Binding-site contacts:
Ligand atom CAV contacts residue SER129 of chain 1.B at 4.0 Å.
Ligand atom SAR contacts residue MET307 of chain 1.B at 4.0 Å.
Ligand atom CAI contacts residue HIS289 of chain 1.B at 3.5 Å.
Ligand atom CAU contacts residue HIS289 of chain 1.B at 3.8 Å.
Ligand atom CAA contacts residue PHE311 of chain 1.B at 3.8 Å (hydrophobic).
Ligand atom CAE contacts residue TRP181 of chain 1.B at 3.9 Å (hydrophobic).
Ligand atom NAO contacts residue PHE133 of chain 1.B at 3.7 Å.
Ligand atom NBD contacts residue SER129 of chain 1.B at 3.5 Å (h-bond).
Ligand atom OAQ contacts residue GLN167 of chain 1.B at 3.5 Å (h-bond).
Ligand atom CAB contacts residue LEU122 of chain 1.B at 3.6 Å (hydrophobic).
Ligand atom CAM contacts residue GLN167 of chain 1.B at 3.5 Å.
Ligand atom CAX contacts residue MET125 of chain 1.B at 3.8 Å (hydrophobic).
Ligand atom CAF contacts residue HIS209 of chain 1.B at 3.6 Å.
Ligand atom NAP contacts residue SER129 of chain 1.B at 3.8 Å.
Ligand atom CAD contacts residue TRP181 of chain 1.B at 4.0 Å (hydrophobic).
Ligand atom OAQ contacts residue PHE170 of chain 1.B at 3.9 Å.
Ligand atom CAF contacts residue GLN167 of chain 1.B at 3.5 Å.
Ligand atom CBB contacts residue SER129 of chain 1.B at 3.8 Å.
Ligand atom NAO contacts residue PHE163 of chain 1.B at 3.5 Å.
Ligand atom CAB contacts residue PHE302 of chain 1.B at 3.6 Å (hydrophobic).
Ligand atom OAG contacts residue MET125 of chain 1.B at 3.6 Å.
Ligand atom CAB contacts residue MET125 of chain 1.B at 3.8 Å (hydrophobic).
Ligand atom NAP contacts residue GLN167 of chain 1.B at 4.0 Å.
Ligand atom OAG contacts residue MET128 of chain 1.B at 3.6 Å.
Ligand atom CBC contacts residue SER129 of chain 1.B at 3.5 Å.
Ligand atom NAN contacts residue MET205 of chain 1.B at 3.7 Å.
Ligand atom CAZ contacts residue SER129 of chain 1.B at 3.3 Å.
Ligand atom CAA contacts residue MET307 of chain 1.B at 3.9 Å (hydrophobic).
Ligand atom CAY contacts residue MET125 of chain 1.B at 3.9 Å (hydrophobic).
Ligand atom SAR contacts residue PHE302 of chain 1.B at 3.9 Å.
Ligand atom CAE contacts residue PHE170 of chain 1.B at 4.0 Å (hydrophobic).
Ligand atom CAF contacts residue PHE170 of chain 1.B at 4.0 Å (hydrophobic).
Ligand atom CAF contacts residue TRP181 of chain 1.B at 3.5 Å (hydrophobic).
Ligand atom CAJ contacts residue MET205 of chain 1.B at 4.0 Å (hydrophobic).
Ligand atom CAL contacts residue MET205 of chain 1.B at 3.9 Å (hydrophobic).
Ligand atom CLAH contacts residue GLU203 of chain 1.B at 3.7 Å.
Ligand atom NAP contacts residue PHE163 of chain 1.B at 3.7 Å.
Ligand atom CAA contacts residue LEU293 of chain 1.B at 3.6 Å (hydrophobic).
Ligand atom CAK contacts residue HIS289 of chain 1.B at 3.7 Å.
Ligand atom CAM contacts residue SER129 of chain 1.B at 3.8 Å.

Sequence of chain 1.B:
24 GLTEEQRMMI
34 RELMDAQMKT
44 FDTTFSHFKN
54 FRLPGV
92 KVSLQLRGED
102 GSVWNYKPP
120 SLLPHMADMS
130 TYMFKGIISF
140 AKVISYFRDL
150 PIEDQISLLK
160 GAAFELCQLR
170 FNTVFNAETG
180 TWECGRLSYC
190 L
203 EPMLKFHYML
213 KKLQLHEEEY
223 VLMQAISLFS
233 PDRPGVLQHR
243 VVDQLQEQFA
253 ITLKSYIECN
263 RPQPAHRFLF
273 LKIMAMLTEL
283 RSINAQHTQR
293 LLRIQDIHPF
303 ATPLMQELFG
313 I

A small-molecule ligand and the protein it binds are described below.
Small molecule (SMILES): Cc1sc2c(c1C)C(c1ccc(Cl)cc1)=N[C@@H](CC(=O)OC(C)(C)C)c1[nH]nc(C)[n+]1-2